A protein and the small-molecule ligand that binds it are described below.
Small molecule (SMILES): O=C(O)C1(c2ccc(-c3ccc(Cl)c(Cl)c3)c(F)c2)CC1

Sequence of chain 1.A:
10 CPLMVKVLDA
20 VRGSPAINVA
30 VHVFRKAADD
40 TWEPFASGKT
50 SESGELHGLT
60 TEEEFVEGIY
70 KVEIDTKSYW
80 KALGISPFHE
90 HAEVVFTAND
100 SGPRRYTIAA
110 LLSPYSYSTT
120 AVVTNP

Sequence of chain 2.A:
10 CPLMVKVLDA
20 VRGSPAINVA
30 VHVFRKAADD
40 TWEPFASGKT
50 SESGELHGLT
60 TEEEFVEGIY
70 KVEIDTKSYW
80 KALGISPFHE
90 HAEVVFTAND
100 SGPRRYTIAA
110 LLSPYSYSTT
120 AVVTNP

Binding-site contacts:
Ligand atom CL2 contacts residue SER117 of chain 2.A at 3.4 Å.
Ligand atom CL2 contacts residue H501 of chain 2.C at 0.4 Å.
Ligand atom CL2 contacts residue SER117 of chain 1.A at 3.5 Å.
Ligand atom OAA contacts residue LYS15 of chain 2.A at 3.4 Å (salt-bridge).
Ligand atom CAT contacts residue H501 of chain 2.C at 0.3 Å.
Ligand atom FAC contacts residue ALA109 of chain 2.A at 3.5 Å.
Ligand atom CAH contacts residue LEU17 of chain 1.A at 3.4 Å (hydrophobic).
Ligand atom CAO contacts residue ALA108 of chain 2.A at 3.6 Å (hydrophobic).
Ligand atom CAP contacts residue H501 of chain 2.C at 0.4 Å.
Ligand atom CAR contacts residue H501 of chain 2.C at 0.3 Å.
Ligand atom OAB contacts residue H501 of chain 2.C at 1.2 Å (h-bond).
Ligand atom CAI contacts residue H501 of chain 2.C at 0.4 Å.
Ligand atom CAO contacts residue H501 of chain 2.C at 0.4 Å.
Ligand atom CAN contacts residue LYS15 of chain 1.A at 3.6 Å.
Ligand atom CL1 contacts residue SER117 of chain 1.A at 3.4 Å.
Ligand atom FAC contacts residue H501 of chain 2.C at 1.2 Å.
Ligand atom CAL contacts residue H501 of chain 2.C at 0.5 Å.
Ligand atom CAJ contacts residue H501 of chain 2.C at 0.7 Å.
Ligand atom CAL contacts residue LYS15 of chain 1.A at 3.5 Å.
Ligand atom CAM contacts residue LYS15 of chain 1.A at 2.6 Å.
Ligand atom CL1 contacts residue H501 of chain 2.C at 1.6 Å.
Ligand atom CAN contacts residue H501 of chain 2.C at 0.9 Å.
Ligand atom CAQ contacts residue H501 of chain 2.C at 0.3 Å.
Ligand atom CAI contacts residue LEU17 of chain 1.A at 3.4 Å (hydrophobic).
Ligand atom CAN contacts residue LYS15 of chain 2.A at 3.1 Å.
Ligand atom CL1 contacts residue THR118 of chain 1.A at 3.6 Å.
Ligand atom CAF contacts residue H501 of chain 2.C at 0.3 Å.
Ligand atom CAS contacts residue H501 of chain 2.C at 0.7 Å.
Ligand atom FAC contacts residue LEU17 of chain 2.A at 3.5 Å.
Ligand atom CL2 contacts residue LEU110 of chain 2.A at 3.5 Å.
Ligand atom OAB contacts residue LYS15 of chain 1.A at 3.1 Å (salt-bridge).
Ligand atom CAH contacts residue H501 of chain 2.C at 0.7 Å.
Ligand atom FAC contacts residue ALA108 of chain 2.A at 3.5 Å.
Ligand atom CAG contacts residue H501 of chain 2.C at 0.3 Å.
Ligand atom CAU contacts residue LYS15 of chain 1.A at 3.6 Å.
Ligand atom CAK contacts residue H501 of chain 2.C at 0.3 Å.
Ligand atom OAA contacts residue H501 of chain 2.C at 0.5 Å.
Ligand atom CAM contacts residue H501 of chain 2.C at 1.1 Å.
Ligand atom OAB contacts residue LYS15 of chain 2.A at 2.5 Å (salt-bridge).
Ligand atom CAU contacts residue H501 of chain 2.C at 0.9 Å.